This protein binds this small molecule.
Small molecule (SMILES): NC(=O)c1cn([C@@H]2O[C@H](CO)[C@@H](O)[C@H]2O)c2ncnc(N)c12

Sequence of chain 1.A:
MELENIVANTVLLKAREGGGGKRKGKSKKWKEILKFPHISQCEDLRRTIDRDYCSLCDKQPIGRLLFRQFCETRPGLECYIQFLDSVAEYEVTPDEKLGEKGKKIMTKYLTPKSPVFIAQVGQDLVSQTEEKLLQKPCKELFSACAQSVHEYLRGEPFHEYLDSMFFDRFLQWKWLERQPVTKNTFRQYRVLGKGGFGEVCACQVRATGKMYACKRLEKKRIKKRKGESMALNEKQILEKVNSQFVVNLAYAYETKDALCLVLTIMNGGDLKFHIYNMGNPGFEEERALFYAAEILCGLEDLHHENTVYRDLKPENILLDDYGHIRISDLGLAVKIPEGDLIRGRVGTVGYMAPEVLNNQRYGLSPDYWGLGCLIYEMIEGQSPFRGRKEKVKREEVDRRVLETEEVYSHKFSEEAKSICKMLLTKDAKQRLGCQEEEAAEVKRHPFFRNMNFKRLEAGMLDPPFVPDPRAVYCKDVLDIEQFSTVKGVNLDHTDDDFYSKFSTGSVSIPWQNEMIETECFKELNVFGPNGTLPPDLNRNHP

Binding-site contacts:
Ligand atom N6 contacts residue ALA214 of chain 1.A at 3.5 Å.
Ligand atom N11 contacts residue SER329 of chain 1.A at 4.0 Å.
Ligand atom C8 contacts residue VAL201 of chain 1.A at 3.9 Å (hydrophobic).
Ligand atom N6 contacts residue LEU319 of chain 1.A at 3.8 Å.
Ligand atom C6 contacts residue LEU319 of chain 1.A at 3.3 Å (hydrophobic).
Ligand atom N9 contacts residue VAL201 of chain 1.A at 3.9 Å.
Ligand atom N3 contacts residue LEU193 of chain 1.A at 3.8 Å.
Ligand atom N1 contacts residue ALA214 of chain 1.A at 3.7 Å.
Ligand atom C2 contacts residue MET267 of chain 1.A at 3.6 Å (hydrophobic).
Ligand atom O12 contacts residue LEU264 of chain 1.A at 3.6 Å.
Ligand atom C7 contacts residue VAL201 of chain 1.A at 4.0 Å (hydrophobic).
Ligand atom O3' contacts residue GLU316 of chain 1.A at 2.6 Å (salt-bridge).
Ligand atom C4 contacts residue LEU319 of chain 1.A at 3.6 Å (hydrophobic).
Ligand atom O2' contacts residue ASP271 of chain 1.A at 2.9 Å (salt-bridge).
Ligand atom N6 contacts residue MET267 of chain 1.A at 3.9 Å.
Ligand atom C3' contacts residue GLU316 of chain 1.A at 3.3 Å.
Ligand atom O12 contacts residue VAL248 of chain 1.A at 3.8 Å.
Ligand atom N11 contacts residue ASP330 of chain 1.A at 4.0 Å.
Ligand atom C7 contacts residue LEU319 of chain 1.A at 3.6 Å (hydrophobic).
Ligand atom O4' contacts residue GLY194 of chain 1.A at 3.5 Å.
Ligand atom O3' contacts residue ASP271 of chain 1.A at 3.3 Å (salt-bridge).
Ligand atom C5 contacts residue LEU319 of chain 1.A at 3.2 Å (hydrophobic).
Ligand atom O4' contacts residue LEU193 of chain 1.A at 3.8 Å.
Ligand atom C1' contacts residue LEU193 of chain 1.A at 4.0 Å (hydrophobic).
Ligand atom C10 contacts residue SER329 of chain 1.A at 3.7 Å.
Ligand atom O5' contacts residue GLY194 of chain 1.A at 3.4 Å.
Ligand atom O2' contacts residue LEU193 of chain 1.A at 3.6 Å.
Ligand atom C6 contacts residue ALA214 of chain 1.A at 3.6 Å (hydrophobic).
Ligand atom C2 contacts residue LEU193 of chain 1.A at 4.0 Å (hydrophobic).
Ligand atom N1 contacts residue THR265 of chain 1.A at 3.8 Å.
Ligand atom N1 contacts residue ILE266 of chain 1.A at 3.9 Å.
Ligand atom N6 contacts residue THR265 of chain 1.A at 2.6 Å (h-bond).
Ligand atom O12 contacts residue SER329 of chain 1.A at 3.6 Å.
Ligand atom C2' contacts residue LEU319 of chain 1.A at 4.0 Å (hydrophobic).
Ligand atom N1 contacts residue MET267 of chain 1.A at 3.2 Å (h-bond).
Ligand atom C6 contacts residue THR265 of chain 1.A at 3.9 Å.
Ligand atom C4' contacts residue GLY194 of chain 1.A at 3.9 Å.
Ligand atom C2' contacts residue ASP271 of chain 1.A at 3.8 Å.
Ligand atom N1 contacts residue LEU319 of chain 1.A at 3.8 Å.
Ligand atom O5' contacts residue LYS195 of chain 1.A at 3.2 Å (salt-bridge).